This small molecule binds to this protein.
Small molecule (SMILES): CC(C)=CCOP(=O)(O)O

Binding-site contacts:
Ligand atom CAB contacts residue FNR1 of chain 3.C at 3.8 Å.
Ligand atom PAJ contacts residue SER90 of chain 8.A at 3.8 Å.
Ligand atom PAJ contacts residue TYR169 of chain 3.A at 3.6 Å.
Ligand atom OAC contacts residue ARG139 of chain 1.A at 3.1 Å (salt-bridge).
Ligand atom PAJ contacts residue ARG122 of chain 8.A at 3.8 Å.
Ligand atom OAC contacts residue TYR169 of chain 3.A at 2.8 Å (h-bond).
Ligand atom CAB contacts residue SER90 of chain 8.A at 3.9 Å.
Ligand atom CAA contacts residue TRP84 of chain 8.A at 3.5 Å (hydrophobic).
Ligand atom OAE contacts residue GLU140 of chain 1.A at 2.4 Å (salt-bridge).
Ligand atom OAH contacts residue ARG122 of chain 8.A at 3.5 Å (salt-bridge).
Ligand atom PAJ contacts residue LYS129 of chain 8.A at 3.7 Å.
Ligand atom OAD contacts residue GLY91 of chain 8.A at 2.8 Å (h-bond).
Ligand atom CAG contacts residue SER90 of chain 8.A at 3.8 Å.
Ligand atom PAJ contacts residue GLY91 of chain 8.A at 3.9 Å.
Ligand atom OAE contacts residue ARG122 of chain 8.A at 3.0 Å (salt-bridge).
Ligand atom OAH contacts residue SER90 of chain 8.A at 2.9 Å (h-bond).
Ligand atom CAI contacts residue SER90 of chain 8.A at 3.7 Å.
Ligand atom OAD contacts residue ARG185 of chain 3.A at 3.8 Å.
Ligand atom CAF contacts residue SER90 of chain 8.A at 3.9 Å.
Ligand atom OAE contacts residue ARG139 of chain 1.A at 3.7 Å.
Ligand atom CAI contacts residue FNR1 of chain 3.C at 3.5 Å.
Ligand atom CAG contacts residue TYR169 of chain 3.A at 3.6 Å (hydrophobic).
Ligand atom OAD contacts residue SER90 of chain 8.A at 3.6 Å.
Ligand atom OAD contacts residue GLU140 of chain 1.A at 3.8 Å.
Ligand atom OAC contacts residue GLU140 of chain 1.A at 3.9 Å.
Ligand atom PAJ contacts residue GLU140 of chain 1.A at 3.5 Å.
Ligand atom CAG contacts residue FNR1 of chain 3.C at 3.4 Å.
Ligand atom CAF contacts residue ALA89 of chain 8.A at 3.6 Å (hydrophobic).
Ligand atom CAF contacts residue FNR1 of chain 3.C at 3.3 Å.
Ligand atom OAE contacts residue LYS129 of chain 8.A at 3.7 Å.
Ligand atom CAB contacts residue TRP200 of chain 3.A at 3.6 Å (hydrophobic).
Ligand atom CAA contacts residue FNR1 of chain 3.C at 3.7 Å.
Ligand atom OAH contacts residue TYR169 of chain 3.A at 3.7 Å.
Ligand atom CAG contacts residue ARG122 of chain 8.A at 3.7 Å.
Ligand atom CAF contacts residue ARG122 of chain 8.A at 3.6 Å.
Ligand atom OAH contacts residue GLY91 of chain 8.A at 3.8 Å.
Ligand atom CAA contacts residue ALA89 of chain 8.A at 3.8 Å (hydrophobic).
Ligand atom OAD contacts residue LYS129 of chain 8.A at 2.7 Å (salt-bridge).
Ligand atom CAB contacts residue TYR169 of chain 3.A at 3.8 Å (hydrophobic).
Ligand atom CAA contacts residue TRP200 of chain 3.A at 3.7 Å (hydrophobic).

Sequence of chain 8.A:
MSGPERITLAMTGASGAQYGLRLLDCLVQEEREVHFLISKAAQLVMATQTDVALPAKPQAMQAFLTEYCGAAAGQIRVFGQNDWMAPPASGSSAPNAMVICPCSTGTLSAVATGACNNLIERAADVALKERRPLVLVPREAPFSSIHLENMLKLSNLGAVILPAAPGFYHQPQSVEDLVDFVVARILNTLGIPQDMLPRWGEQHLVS

Sequence of chain 1.A:
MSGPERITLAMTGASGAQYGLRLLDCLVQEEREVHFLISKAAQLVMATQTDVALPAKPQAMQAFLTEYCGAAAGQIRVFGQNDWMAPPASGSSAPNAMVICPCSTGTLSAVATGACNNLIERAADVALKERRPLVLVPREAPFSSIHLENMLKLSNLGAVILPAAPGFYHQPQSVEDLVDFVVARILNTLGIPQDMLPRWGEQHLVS

Sequence of chain 3.A:
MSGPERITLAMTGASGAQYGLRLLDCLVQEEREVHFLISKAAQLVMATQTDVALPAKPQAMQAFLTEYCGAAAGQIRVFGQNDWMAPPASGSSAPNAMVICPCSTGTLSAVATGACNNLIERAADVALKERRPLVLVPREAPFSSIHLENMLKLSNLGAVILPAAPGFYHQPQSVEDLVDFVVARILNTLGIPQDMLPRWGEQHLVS